Sequence of chain 5.F:
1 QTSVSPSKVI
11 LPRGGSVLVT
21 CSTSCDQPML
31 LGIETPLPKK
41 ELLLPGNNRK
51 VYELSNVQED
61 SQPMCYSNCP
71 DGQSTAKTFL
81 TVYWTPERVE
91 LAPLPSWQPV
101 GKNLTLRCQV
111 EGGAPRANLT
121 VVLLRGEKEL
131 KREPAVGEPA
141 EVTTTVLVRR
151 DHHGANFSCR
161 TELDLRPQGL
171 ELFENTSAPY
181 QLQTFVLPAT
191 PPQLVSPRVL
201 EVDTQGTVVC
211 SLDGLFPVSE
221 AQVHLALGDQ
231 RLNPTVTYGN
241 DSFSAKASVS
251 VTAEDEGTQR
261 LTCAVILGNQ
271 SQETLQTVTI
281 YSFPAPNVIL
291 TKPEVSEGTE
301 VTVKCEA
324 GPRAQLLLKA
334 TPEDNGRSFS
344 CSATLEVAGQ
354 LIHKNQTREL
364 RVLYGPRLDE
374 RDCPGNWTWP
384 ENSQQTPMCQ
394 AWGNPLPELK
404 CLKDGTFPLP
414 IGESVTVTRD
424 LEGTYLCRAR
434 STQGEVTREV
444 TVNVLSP

Binding-site contacts:
Ligand atom O5 contacts residue ASN240 of chain 5.F at 2.4 Å (h-bond).
Ligand atom O7 contacts residue GLY239 of chain 5.F at 3.6 Å.
Ligand atom C1 contacts residue ASN240 of chain 5.F at 1.5 Å.
Ligand atom C5 contacts residue ASN240 of chain 5.F at 3.7 Å.
Ligand atom C2 contacts residue ASN240 of chain 5.F at 2.5 Å.
Ligand atom C3 contacts residue ASN240 of chain 5.F at 3.7 Å.
Ligand atom N2 contacts residue ASN240 of chain 5.F at 2.8 Å (h-bond).
Ligand atom C7 contacts residue ASN240 of chain 5.F at 3.2 Å.
Ligand atom C8 contacts residue ASN240 of chain 5.F at 3.9 Å.
Ligand atom C4 contacts residue ASN240 of chain 5.F at 4.3 Å.
Ligand atom O7 contacts residue ASN240 of chain 5.F at 3.0 Å (h-bond).

A protein and the small-molecule ligand that binds it are described below.
Small molecule (SMILES): CC(=O)N[C@@H]1[C@@H](O)[C@H](O)[C@@H](CO)O[C@H]1O